This small molecule binds to this protein.
Small molecule (SMILES): CC[C@H](C)[C@H](NC(=O)[C@@H]1CCCN1C(=O)CNC(=O)[C@@H]1CCCN1C(=O)[C@H](CCCN=C(N)N)NC(=O)[C@@H]1CCCN1)C(=O)N[C@@H](Cc1ccc(O)cc1)C(N)=O

Binding-site contacts:
Ligand atom CG1 contacts residue SER39 of chain 2.A at 3.7 Å.
Ligand atom CA contacts residue SER39 of chain 2.A at 3.3 Å.
Ligand atom CA contacts residue GLY80 of chain 2.A at 3.3 Å.
Ligand atom OH contacts residue HIS153 of chain 2.A at 3.1 Å (h-bond).
Ligand atom N contacts residue GLY80 of chain 2.A at 3.1 Å (h-bond).
Ligand atom CD1 contacts residue PHE38 of chain 2.A at 3.5 Å (hydrophobic).
Ligand atom NH1 contacts residue GLY17 of chain 2.A at 3.2 Å (h-bond).
Ligand atom NH1 contacts residue MET16 of chain 2.A at 3.4 Å.
Ligand atom NH2 contacts residue GLY18 of chain 2.A at 3.2 Å (h-bond).
Ligand atom CB contacts residue SER39 of chain 2.A at 3.7 Å.
Ligand atom O contacts residue THR15 of chain 2.A at 3.6 Å.
Ligand atom CD contacts residue GLU14 of chain 2.A at 3.4 Å.
Ligand atom O contacts residue VAL48 of chain 2.A at 3.3 Å.
Ligand atom CD contacts residue ALA47 of chain 2.A at 3.4 Å (hydrophobic).
Ligand atom O contacts residue SER39 of chain 2.A at 3.5 Å.
Ligand atom O contacts residue SER39 of chain 2.A at 2.8 Å (h-bond).
Ligand atom NE contacts residue GLU14 of chain 2.A at 3.2 Å (salt-bridge).
Ligand atom CD contacts residue THR49 of chain 2.A at 3.5 Å.
Ligand atom O contacts residue MET16 of chain 2.A at 2.8 Å (h-bond).
Ligand atom C contacts residue GLY80 of chain 2.A at 3.6 Å.
Ligand atom O contacts residue THR49 of chain 2.A at 2.8 Å (h-bond).
Ligand atom N contacts residue SER39 of chain 2.A at 2.9 Å (h-bond).
Ligand atom N contacts residue MET81 of chain 2.A at 3.6 Å.
Ligand atom CB contacts residue GLN45 of chain 2.A at 3.7 Å.
Ligand atom O contacts residue GLN45 of chain 2.A at 3.5 Å (h-bond).
Ligand atom NE contacts residue GLY18 of chain 2.A at 3.6 Å (h-bond).
Ligand atom NH2 contacts residue GLY17 of chain 2.A at 3.2 Å (h-bond).
Ligand atom CZ contacts residue GLY18 of chain 2.A at 3.5 Å.
Ligand atom CG contacts residue HIS153 of chain 2.A at 3.7 Å.
Ligand atom CZ contacts residue HIS153 of chain 2.A at 3.4 Å.
Ligand atom CZ contacts residue GLY17 of chain 2.A at 3.2 Å.
Ligand atom O contacts residue GLY80 of chain 2.A at 3.7 Å.
Ligand atom OH contacts residue ARG79 of chain 2.A at 2.9 Å.
Ligand atom C contacts residue SER39 of chain 2.A at 3.6 Å.
Ligand atom CD contacts residue GLU14 of chain 2.A at 3.7 Å.
Ligand atom N contacts residue ALA47 of chain 2.A at 3.5 Å (h-bond).
Ligand atom O contacts residue PHE38 of chain 2.A at 3.7 Å.
Ligand atom N contacts residue THR49 of chain 2.A at 3.2 Å (h-bond).
Ligand atom CD1 contacts residue VAL37 of chain 2.A at 3.3 Å (hydrophobic).
Ligand atom CE2 contacts residue HIS153 of chain 2.A at 3.2 Å.

Sequence of chain 2.A:
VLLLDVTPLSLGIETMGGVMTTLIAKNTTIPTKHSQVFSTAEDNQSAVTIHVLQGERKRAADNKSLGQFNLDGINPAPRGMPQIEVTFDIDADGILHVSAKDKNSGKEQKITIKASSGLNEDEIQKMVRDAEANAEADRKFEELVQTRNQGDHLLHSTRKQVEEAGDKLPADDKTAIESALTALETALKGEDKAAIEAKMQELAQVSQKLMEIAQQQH